Sequence of chain 1.B:
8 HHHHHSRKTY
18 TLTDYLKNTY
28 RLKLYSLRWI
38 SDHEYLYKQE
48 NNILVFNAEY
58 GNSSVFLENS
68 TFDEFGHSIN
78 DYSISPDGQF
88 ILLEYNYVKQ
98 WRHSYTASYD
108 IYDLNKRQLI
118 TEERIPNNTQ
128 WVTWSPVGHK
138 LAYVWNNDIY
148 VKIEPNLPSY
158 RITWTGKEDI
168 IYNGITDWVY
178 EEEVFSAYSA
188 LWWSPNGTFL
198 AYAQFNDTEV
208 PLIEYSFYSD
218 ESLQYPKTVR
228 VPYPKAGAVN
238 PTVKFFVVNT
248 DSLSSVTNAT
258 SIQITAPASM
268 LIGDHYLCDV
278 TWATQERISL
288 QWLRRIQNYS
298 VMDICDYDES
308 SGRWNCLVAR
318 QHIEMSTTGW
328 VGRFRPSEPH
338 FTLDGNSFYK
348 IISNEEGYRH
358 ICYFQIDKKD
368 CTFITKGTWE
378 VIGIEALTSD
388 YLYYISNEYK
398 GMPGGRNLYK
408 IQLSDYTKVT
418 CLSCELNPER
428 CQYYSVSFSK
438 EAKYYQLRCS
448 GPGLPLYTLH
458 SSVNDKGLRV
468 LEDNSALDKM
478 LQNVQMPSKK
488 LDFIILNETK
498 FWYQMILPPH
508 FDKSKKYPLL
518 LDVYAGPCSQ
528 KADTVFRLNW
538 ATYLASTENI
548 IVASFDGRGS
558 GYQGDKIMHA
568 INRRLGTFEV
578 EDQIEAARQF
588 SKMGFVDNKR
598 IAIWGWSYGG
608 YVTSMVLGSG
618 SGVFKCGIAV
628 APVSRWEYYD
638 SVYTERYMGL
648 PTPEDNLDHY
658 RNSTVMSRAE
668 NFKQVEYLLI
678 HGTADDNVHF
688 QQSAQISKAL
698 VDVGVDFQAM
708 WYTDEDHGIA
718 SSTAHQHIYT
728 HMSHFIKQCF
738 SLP

The small molecule below binds the protein below.
Small molecule (SMILES): CC(=O)N[C@@H]1[C@@H](O)[C@H](O)[C@@H](CO)O[C@H]1O

Binding-site contacts:
Ligand atom C8 contacts residue PHE53 of chain 1.B at 4.0 Å (hydrophobic).
Ligand atom C8 contacts residue SER60 of chain 1.B at 4.3 Å.
Ligand atom C1 contacts residue ASN54 of chain 1.B at 3.8 Å.
Ligand atom C7 contacts residue SER61 of chain 1.B at 3.8 Å.
Ligand atom C8 contacts residue VAL52 of chain 1.B at 3.7 Å (hydrophobic).
Ligand atom N2 contacts residue ASN54 of chain 1.B at 4.4 Å.
Ligand atom O7 contacts residue ASN59 of chain 1.B at 4.3 Å.
Ligand atom C2 contacts residue ASN59 of chain 1.B at 3.5 Å.
Ligand atom C4 contacts residue ASN59 of chain 1.B at 4.2 Å.
Ligand atom C8 contacts residue ASN54 of chain 1.B at 3.5 Å.
Ligand atom O7 contacts residue SER61 of chain 1.B at 3.0 Å (h-bond).
Ligand atom C8 contacts residue SER61 of chain 1.B at 4.1 Å.
Ligand atom C1 contacts residue ASN59 of chain 1.B at 2.9 Å.
Ligand atom C8 contacts residue GLU41 of chain 1.B at 3.4 Å.
Ligand atom C7 contacts residue GLU41 of chain 1.B at 4.0 Å.
Ligand atom O5 contacts residue ASN59 of chain 1.B at 2.5 Å (h-bond).
Ligand atom C8 contacts residue ASN59 of chain 1.B at 3.5 Å.
Ligand atom C5 contacts residue ASN59 of chain 1.B at 3.7 Å.
Ligand atom N2 contacts residue GLU41 of chain 1.B at 3.8 Å.
Ligand atom O7 contacts residue SER60 of chain 1.B at 3.9 Å.
Ligand atom C7 contacts residue ASN59 of chain 1.B at 4.0 Å.
Ligand atom C6 contacts residue ASN59 of chain 1.B at 4.1 Å.
Ligand atom N2 contacts residue ASN59 of chain 1.B at 4.4 Å.